A protein and the small-molecule ligand that binds it are described below.
Small molecule (SMILES): OC[C@H]1O[C@@H](O)[C@H](O)[C@@H](O)[C@@H]1O

Sequence of chain 1.B:
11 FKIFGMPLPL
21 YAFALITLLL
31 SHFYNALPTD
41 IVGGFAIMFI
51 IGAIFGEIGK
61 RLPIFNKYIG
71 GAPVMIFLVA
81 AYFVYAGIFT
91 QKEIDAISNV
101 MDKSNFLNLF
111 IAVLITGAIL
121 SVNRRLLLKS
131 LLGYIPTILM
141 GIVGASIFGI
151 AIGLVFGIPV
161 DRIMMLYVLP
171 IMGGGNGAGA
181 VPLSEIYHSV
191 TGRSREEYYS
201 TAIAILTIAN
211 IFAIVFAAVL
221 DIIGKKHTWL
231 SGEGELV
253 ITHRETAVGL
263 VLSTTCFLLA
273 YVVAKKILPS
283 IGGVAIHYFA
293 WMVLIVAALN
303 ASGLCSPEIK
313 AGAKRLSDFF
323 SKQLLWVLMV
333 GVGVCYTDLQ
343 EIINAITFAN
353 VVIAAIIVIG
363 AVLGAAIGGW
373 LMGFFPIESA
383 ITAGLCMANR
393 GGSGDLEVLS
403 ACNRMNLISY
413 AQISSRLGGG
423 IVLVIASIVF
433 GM

Binding-site contacts:
Ligand atom O5 contacts residue VAL122 of chain 1.B at 4.1 Å.
Ligand atom O4 contacts residue GLU235 of chain 1.B at 2.6 Å (salt-bridge).
Ligand atom O1 contacts residue SER411 of chain 1.B at 2.8 Å (h-bond).
Ligand atom O6 contacts residue LEU236 of chain 1.B at 4.2 Å.
Ligand atom O2 contacts residue ALA118 of chain 1.B at 3.2 Å.
Ligand atom C4 contacts residue GLU235 of chain 1.B at 3.3 Å.
Ligand atom O1 contacts residue TYR412 of chain 1.B at 4.3 Å.
Ligand atom C3 contacts residue GLU235 of chain 1.B at 4.3 Å.
Ligand atom O6 contacts residue VAL237 of chain 1.B at 4.3 Å.
Ligand atom O1 contacts residue ALA118 of chain 1.B at 4.2 Å.
Ligand atom C6 contacts residue TYR412 of chain 1.B at 4.0 Å (hydrophobic).
Ligand atom O3 contacts residue GLU235 of chain 1.B at 4.1 Å.
Ligand atom C2 contacts residue VAL122 of chain 1.B at 4.5 Å (hydrophobic).
Ligand atom O3 contacts residue ASN408 of chain 1.B at 2.6 Å (h-bond).
Ligand atom O5 contacts residue TYR412 of chain 1.B at 3.6 Å.
Ligand atom C2 contacts residue ALA118 of chain 1.B at 4.3 Å (hydrophobic).
Ligand atom C4 contacts residue VAL122 of chain 1.B at 4.4 Å (hydrophobic).
Ligand atom O2 contacts residue ASN408 of chain 1.B at 2.9 Å (h-bond).
Ligand atom C1 contacts residue VAL122 of chain 1.B at 3.7 Å (hydrophobic).
Ligand atom O3 contacts residue GLY234 of chain 1.B at 4.3 Å.
Ligand atom C2 contacts residue ASN408 of chain 1.B at 3.2 Å.
Ligand atom C1 contacts residue ASN408 of chain 1.B at 4.5 Å.
Ligand atom C2 contacts residue SER411 of chain 1.B at 4.3 Å.
Ligand atom C1 contacts residue SER411 of chain 1.B at 4.1 Å.
Ligand atom C6 contacts residue GLU235 of chain 1.B at 4.1 Å.
Ligand atom O6 contacts residue GLU235 of chain 1.B at 3.6 Å.
Ligand atom C5 contacts residue GLU235 of chain 1.B at 4.3 Å.
Ligand atom C1 contacts residue ALA118 of chain 1.B at 4.1 Å (hydrophobic).
Ligand atom O6 contacts residue TYR412 of chain 1.B at 3.5 Å (h-bond).
Ligand atom C3 contacts residue ASN408 of chain 1.B at 4.0 Å.
Ligand atom O2 contacts residue SER411 of chain 1.B at 4.2 Å.
Ligand atom C5 contacts residue VAL122 of chain 1.B at 3.8 Å (hydrophobic).
Ligand atom C1 contacts residue TYR412 of chain 1.B at 4.5 Å (hydrophobic).
Ligand atom C3 contacts residue VAL122 of chain 1.B at 4.3 Å (hydrophobic).